This small molecule binds to this protein.
Small molecule (SMILES): CC(=O)N[C@@H]1[C@@H](O)[C@H](O)[C@@H](CO)O[C@H]1O

Sequence of chain 1.D:
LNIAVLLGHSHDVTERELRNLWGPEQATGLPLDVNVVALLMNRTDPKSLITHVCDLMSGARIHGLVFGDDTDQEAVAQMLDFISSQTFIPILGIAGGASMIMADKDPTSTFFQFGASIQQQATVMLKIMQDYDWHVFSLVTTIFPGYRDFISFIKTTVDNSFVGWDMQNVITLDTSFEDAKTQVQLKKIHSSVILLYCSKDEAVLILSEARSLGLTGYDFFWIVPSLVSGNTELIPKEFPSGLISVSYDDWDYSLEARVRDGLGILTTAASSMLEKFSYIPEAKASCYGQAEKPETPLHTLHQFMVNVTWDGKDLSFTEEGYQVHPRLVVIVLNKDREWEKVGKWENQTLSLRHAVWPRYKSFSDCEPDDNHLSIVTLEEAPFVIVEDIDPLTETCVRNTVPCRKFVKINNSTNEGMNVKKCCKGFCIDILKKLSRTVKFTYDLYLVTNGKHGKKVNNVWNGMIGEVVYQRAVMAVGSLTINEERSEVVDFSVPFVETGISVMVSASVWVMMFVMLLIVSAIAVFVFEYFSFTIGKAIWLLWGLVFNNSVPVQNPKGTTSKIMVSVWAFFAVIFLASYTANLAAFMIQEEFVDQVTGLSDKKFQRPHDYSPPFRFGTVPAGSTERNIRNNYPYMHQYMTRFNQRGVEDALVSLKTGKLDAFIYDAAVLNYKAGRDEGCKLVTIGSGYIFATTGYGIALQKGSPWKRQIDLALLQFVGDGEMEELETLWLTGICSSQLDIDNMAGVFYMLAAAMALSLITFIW

Binding-site contacts:
Ligand atom C1 contacts residue ASN444 of chain 1.D at 1.4 Å.
Ligand atom C4 contacts residue ASN444 of chain 1.D at 3.7 Å.
Ligand atom N2 contacts residue ASN444 of chain 1.D at 3.2 Å (h-bond).
Ligand atom C6 contacts residue ASN444 of chain 1.D at 4.5 Å.
Ligand atom C7 contacts residue ASN444 of chain 1.D at 4.5 Å.
Ligand atom C5 contacts residue ASN444 of chain 1.D at 3.7 Å.
Ligand atom O3 contacts residue ASN444 of chain 1.D at 4.3 Å.
Ligand atom C2 contacts residue ASN444 of chain 1.D at 2.5 Å.
Ligand atom C3 contacts residue ASN444 of chain 1.D at 3.8 Å.
Ligand atom O5 contacts residue ASN444 of chain 1.D at 2.3 Å (h-bond).